Binding-site contacts:
Ligand atom O5 contacts residue ASN222 of chain 1.F at 2.4 Å (h-bond).
Ligand atom C4 contacts residue ASN222 of chain 1.F at 4.2 Å.
Ligand atom C5 contacts residue ASN222 of chain 1.F at 3.6 Å.
Ligand atom O6 contacts residue LYS235 of chain 1.F at 3.1 Å (salt-bridge).
Ligand atom C7 contacts residue VAL237 of chain 1.F at 4.3 Å (hydrophobic).
Ligand atom C8 contacts residue VAL237 of chain 1.F at 3.9 Å (hydrophobic).
Ligand atom C1 contacts residue ASN222 of chain 1.F at 1.4 Å.
Ligand atom C2 contacts residue ASN222 of chain 1.F at 2.5 Å.
Ligand atom C7 contacts residue ASN222 of chain 1.F at 3.8 Å.
Ligand atom C3 contacts residue ASN222 of chain 1.F at 3.8 Å.
Ligand atom N2 contacts residue ASN222 of chain 1.F at 2.9 Å (h-bond).
Ligand atom C1 contacts residue LYS235 of chain 1.F at 4.5 Å.
Ligand atom O5 contacts residue LYS235 of chain 1.F at 3.6 Å.
Ligand atom O7 contacts residue ASN222 of chain 1.F at 4.2 Å.
Ligand atom C6 contacts residue LYS235 of chain 1.F at 4.3 Å.

The small molecule below binds the protein below.
Small molecule (SMILES): CC(=O)N[C@H]1[C@H](O[C@H]2[C@H](O)[C@@H](NC(C)=O)CO[C@@H]2CO)O[C@H](CO)[C@@H](O[C@@H]2O[C@H](CO)[C@@H](O)[C@H](O[C@H]3O[C@H](CO)[C@@H](O)[C@H](O)[C@@H]3O)[C@@H]2O)[C@@H]1O

Sequence of chain 1.F:
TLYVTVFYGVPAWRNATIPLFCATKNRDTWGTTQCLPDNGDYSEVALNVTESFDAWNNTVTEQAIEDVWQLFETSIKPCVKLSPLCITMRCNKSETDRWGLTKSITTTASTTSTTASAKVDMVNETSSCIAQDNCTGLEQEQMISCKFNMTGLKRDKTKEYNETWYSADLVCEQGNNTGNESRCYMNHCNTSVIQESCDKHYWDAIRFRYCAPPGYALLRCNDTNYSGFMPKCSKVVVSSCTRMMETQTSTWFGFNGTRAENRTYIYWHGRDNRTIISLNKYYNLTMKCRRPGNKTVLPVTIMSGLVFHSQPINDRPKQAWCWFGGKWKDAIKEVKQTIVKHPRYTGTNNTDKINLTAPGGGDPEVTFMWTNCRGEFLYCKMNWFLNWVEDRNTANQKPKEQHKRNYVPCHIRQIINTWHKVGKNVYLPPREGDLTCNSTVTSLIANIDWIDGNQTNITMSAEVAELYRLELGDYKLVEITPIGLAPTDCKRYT